Binding-site contacts:
Ligand atom P contacts residue ASN139 of chain 35.A at 3.7 Å.
Ligand atom O5' contacts residue GLN137 of chain 35.A at 4.3 Å.
Ligand atom O5' contacts residue PRO276 of chain 35.A at 2.8 Å.
Ligand atom C5' contacts residue PRO276 of chain 35.A at 3.7 Å (hydrophobic).
Ligand atom N6 contacts residue TRP60 of chain 35.A at 3.0 Å.
Ligand atom C5 contacts residue TRP60 of chain 35.A at 3.8 Å (hydrophobic).
Ligand atom OP1 contacts residue GLN137 of chain 35.A at 4.4 Å.
Ligand atom C6 contacts residue TRP60 of chain 35.A at 3.4 Å (hydrophobic).
Ligand atom N3 contacts residue TRP60 of chain 35.A at 3.0 Å.
Ligand atom O3' contacts residue TRP60 of chain 35.A at 4.4 Å.
Ligand atom C2' contacts residue GLN137 of chain 35.A at 2.9 Å.
Ligand atom O5' contacts residue TRP60 of chain 35.A at 3.8 Å.
Ligand atom O4' contacts residue TRP60 of chain 35.A at 4.2 Å.
Ligand atom OP2 contacts residue ASN139 of chain 35.A at 3.3 Å (h-bond).
Ligand atom C3' contacts residue GLN137 of chain 35.A at 2.6 Å.
Ligand atom P contacts residue PRO276 of chain 35.A at 3.8 Å.
Ligand atom N1 contacts residue TRP60 of chain 35.A at 3.5 Å.
Ligand atom C4' contacts residue GLN137 of chain 35.A at 4.1 Å.
Ligand atom OP2 contacts residue GLN137 of chain 35.A at 3.8 Å.
Ligand atom C8 contacts residue TRP60 of chain 35.A at 4.4 Å (hydrophobic).
Ligand atom OP1 contacts residue ASN139 of chain 35.A at 3.1 Å (h-bond).
Ligand atom OP2 contacts residue TRP60 of chain 35.A at 4.4 Å.
Ligand atom OP1 contacts residue ASN275 of chain 35.A at 4.5 Å.
Ligand atom N6 contacts residue GLY57 of chain 35.A at 3.7 Å.
Ligand atom C2' contacts residue TRP60 of chain 35.A at 4.1 Å (hydrophobic).
Ligand atom N9 contacts residue TRP60 of chain 35.A at 3.8 Å.
Ligand atom OP2 contacts residue ARG534 of chain 35.A at 3.6 Å.
Ligand atom C1' contacts residue GLN137 of chain 35.A at 4.0 Å.
Ligand atom OP2 contacts residue PRO276 of chain 35.A at 3.9 Å.
Ligand atom C4 contacts residue TRP60 of chain 35.A at 3.5 Å (hydrophobic).
Ligand atom P contacts residue GLN137 of chain 35.A at 3.5 Å.
Ligand atom N6 contacts residue ASP58 of chain 35.A at 4.3 Å.
Ligand atom C1' contacts residue TRP60 of chain 35.A at 3.5 Å (hydrophobic).
Ligand atom O3' contacts residue GLN137 of chain 35.A at 2.0 Å (h-bond).
Ligand atom C2 contacts residue TRP60 of chain 35.A at 3.4 Å (hydrophobic).
Ligand atom C3' contacts residue PRO276 of chain 35.A at 3.2 Å (hydrophobic).
Ligand atom OP1 contacts residue PRO276 of chain 35.A at 3.1 Å.
Ligand atom O3' contacts residue PRO276 of chain 35.A at 3.4 Å.
Ligand atom C4' contacts residue PRO276 of chain 35.A at 3.7 Å (hydrophobic).
Ligand atom N7 contacts residue TRP60 of chain 35.A at 3.9 Å.

Sequence of chain 35.A:
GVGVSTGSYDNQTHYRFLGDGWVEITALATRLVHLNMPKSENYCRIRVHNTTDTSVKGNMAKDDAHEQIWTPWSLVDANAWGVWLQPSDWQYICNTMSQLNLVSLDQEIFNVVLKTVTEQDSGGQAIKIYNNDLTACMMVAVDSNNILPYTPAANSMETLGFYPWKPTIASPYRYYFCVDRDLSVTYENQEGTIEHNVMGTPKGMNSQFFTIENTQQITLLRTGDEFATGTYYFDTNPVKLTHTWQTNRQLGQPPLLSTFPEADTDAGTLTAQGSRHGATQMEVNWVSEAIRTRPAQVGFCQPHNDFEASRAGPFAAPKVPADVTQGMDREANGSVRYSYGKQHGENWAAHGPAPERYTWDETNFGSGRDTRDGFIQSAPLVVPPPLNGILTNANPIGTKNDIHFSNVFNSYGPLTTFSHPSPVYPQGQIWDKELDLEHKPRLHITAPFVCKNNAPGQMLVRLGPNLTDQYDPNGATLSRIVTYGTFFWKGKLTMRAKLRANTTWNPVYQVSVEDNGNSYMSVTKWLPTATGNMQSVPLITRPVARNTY

The protein below binds the small molecule below.
Small molecule (SMILES): N=c1ccn([C@H]2C[C@H](O[P](=O)(O)OC[C@H]3O[C@@H](n4cnc5c(N)ncnc54)C[C@@H]3O[P](=O)(O)OC[C@H]3O[C@@H](n4cnc5c(N)ncnc54)C[C@@H]3O[P](=O)(O)OC[C@H]3O[C@@H](n4cnc5c(N)ncnc54)C[C@@H]3O)[C@@H](COP(=O)=O)O2)c(=O)[nH]1